Sequence of chain 1.A:
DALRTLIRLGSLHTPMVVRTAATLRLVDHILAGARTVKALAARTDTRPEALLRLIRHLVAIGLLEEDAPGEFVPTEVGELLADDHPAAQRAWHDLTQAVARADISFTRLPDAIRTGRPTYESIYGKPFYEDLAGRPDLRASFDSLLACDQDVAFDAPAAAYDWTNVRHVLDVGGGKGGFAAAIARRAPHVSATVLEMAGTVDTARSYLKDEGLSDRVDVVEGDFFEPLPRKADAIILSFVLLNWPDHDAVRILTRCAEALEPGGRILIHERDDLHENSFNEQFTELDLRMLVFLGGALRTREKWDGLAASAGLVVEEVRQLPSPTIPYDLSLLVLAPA

Sequence of chain 1.B:
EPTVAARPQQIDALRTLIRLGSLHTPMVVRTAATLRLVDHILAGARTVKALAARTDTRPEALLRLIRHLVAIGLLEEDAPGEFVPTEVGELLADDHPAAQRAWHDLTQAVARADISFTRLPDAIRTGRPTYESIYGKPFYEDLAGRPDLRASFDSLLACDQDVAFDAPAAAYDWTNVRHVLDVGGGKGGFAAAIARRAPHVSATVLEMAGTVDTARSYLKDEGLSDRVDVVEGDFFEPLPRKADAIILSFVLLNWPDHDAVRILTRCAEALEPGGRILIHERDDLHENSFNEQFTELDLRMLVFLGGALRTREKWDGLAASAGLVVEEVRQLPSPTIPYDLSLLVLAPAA

Binding-site contacts:
Ligand atom C7' contacts residue LEU164 of chain 1.A at 3.7 Å (hydrophobic).
Ligand atom O11 contacts residue TRP110 of chain 1.A at 3.3 Å.
Ligand atom O4' contacts residue ASP167 of chain 1.A at 3.0 Å (salt-bridge).
Ligand atom C40 contacts residue SAH1 of chain 1.C at 2.7 Å.
Ligand atom C6' contacts residue CYS166 of chain 1.A at 3.6 Å (hydrophobic).
Ligand atom C18 contacts residue LEU304 of chain 1.A at 3.8 Å (hydrophobic).
Ligand atom C3' contacts residue LEU164 of chain 1.A at 3.7 Å (hydrophobic).
Ligand atom C22 contacts residue GLU303 of chain 1.A at 3.7 Å.
Ligand atom C3 contacts residue PHE160 of chain 1.A at 3.6 Å (hydrophobic).
Ligand atom C6' contacts residue ASP167 of chain 1.A at 3.7 Å.
Ligand atom O11 contacts residue ARG307 of chain 1.A at 2.6 Å (salt-bridge).
Ligand atom O5 contacts residue PHE257 of chain 1.A at 3.4 Å.
Ligand atom C7' contacts residue PHE257 of chain 1.A at 3.7 Å (hydrophobic).
Ligand atom C1 contacts residue PHE311 of chain 1.A at 3.6 Å (hydrophobic).
Ligand atom C7' contacts residue SAH1 of chain 1.C at 3.6 Å.
Ligand atom C4' contacts residue LEU164 of chain 1.A at 3.5 Å (hydrophobic).
Ligand atom O12 contacts residue PHE311 of chain 1.A at 3.7 Å.
Ligand atom C40 contacts residue PHE160 of chain 1.A at 3.8 Å (hydrophobic).
Ligand atom C40 contacts residue ASN261 of chain 1.A at 3.6 Å.
Ligand atom C6 contacts residue LEU304 of chain 1.A at 3.7 Å (hydrophobic).
Ligand atom C20 contacts residue LEU304 of chain 1.A at 3.8 Å (hydrophobic).
Ligand atom O4 contacts residue ASN261 of chain 1.A at 3.2 Å (h-bond).
Ligand atom C8' contacts residue LEU164 of chain 1.A at 3.8 Å (hydrophobic).
Ligand atom C11 contacts residue TRP110 of chain 1.A at 3.5 Å (hydrophobic).
Ligand atom C2 contacts residue PHE160 of chain 1.A at 3.6 Å (hydrophobic).
Ligand atom C17 contacts residue LEU304 of chain 1.A at 3.7 Å (hydrophobic).
Ligand atom O6 contacts residue PHE257 of chain 1.A at 2.9 Å.
Ligand atom N3' contacts residue LEU164 of chain 1.A at 3.5 Å (h-bond).
Ligand atom C40 contacts residue PHE257 of chain 1.A at 3.3 Å (hydrophobic).
Ligand atom O12 contacts residue ARG307 of chain 1.A at 3.5 Å.
Ligand atom O10 contacts residue ARG307 of chain 1.A at 2.7 Å (salt-bridge).
Ligand atom O13 contacts residue GLU303 of chain 1.A at 3.6 Å.
Ligand atom C2 contacts residue PHE146 of chain 1.A at 3.8 Å (hydrophobic).
Ligand atom O4' contacts residue ALA171 of chain 1.A at 3.7 Å.
Ligand atom O13 contacts residue LEU304 of chain 1.A at 3.7 Å.
Ligand atom C40 contacts residue LEU164 of chain 1.A at 3.4 Å (hydrophobic).
Ligand atom C40 contacts residue TYR147 of chain 1.A at 3.5 Å (hydrophobic).
Ligand atom C21 contacts residue ARG307 of chain 1.A at 3.7 Å.
Ligand atom O5 contacts residue LEU164 of chain 1.A at 3.6 Å.
Ligand atom C22 contacts residue ARG307 of chain 1.A at 3.1 Å.

This protein binds this small molecule.
Small molecule (SMILES): CC[C@@]1(O)C[C@H](O[C@H]2C[C@H](N(C)C)[C@H](O)[C@H](C)O2)c2c(O)c3c(c(O)c2[C@H]1C(=O)OC)C(=O)c1cccc(OC)c1C3=O